Sequence of chain 1.J:
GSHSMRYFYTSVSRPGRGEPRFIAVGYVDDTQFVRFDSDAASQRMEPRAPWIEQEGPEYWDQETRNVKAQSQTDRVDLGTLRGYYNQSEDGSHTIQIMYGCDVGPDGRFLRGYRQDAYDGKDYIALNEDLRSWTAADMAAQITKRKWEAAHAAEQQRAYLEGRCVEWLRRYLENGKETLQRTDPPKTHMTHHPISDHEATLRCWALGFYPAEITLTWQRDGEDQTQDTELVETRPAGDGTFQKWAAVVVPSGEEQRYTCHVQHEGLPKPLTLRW

The small molecule below binds the protein below.
Small molecule (SMILES): CC(C)[C@H](N)C(=O)N[C@H](C(=O)N[C@H](C(=O)NCC=O)C(C)C)C(C)C.CC(C)[C@H](NC(=O)CN)C(=O)NCC(=O)N[C@@H](CCCCN)C(=O)O

Binding-site contacts:
Ligand atom CB contacts residue GLU63 of chain 1.J at 3.5 Å.
Ligand atom CB contacts residue TYR99 of chain 1.J at 3.3 Å (hydrophobic).
Ligand atom N contacts residue ASP77 of chain 1.J at 3.0 Å (salt-bridge).
Ligand atom C contacts residue TYR84 of chain 1.J at 3.4 Å (hydrophobic).
Ligand atom CG1 contacts residue TYR99 of chain 1.J at 3.5 Å (hydrophobic).
Ligand atom OXT contacts residue TYR84 of chain 1.J at 3.4 Å (h-bond).
Ligand atom N contacts residue GLU63 of chain 1.J at 2.8 Å (salt-bridge).
Ligand atom N contacts residue TYR7 of chain 1.J at 2.9 Å (h-bond).
Ligand atom OXT contacts residue THR80 of chain 1.J at 3.5 Å.
Ligand atom O contacts residue TYR159 of chain 1.J at 2.6 Å (h-bond).
Ligand atom C contacts residue THR143 of chain 1.J at 3.6 Å.
Ligand atom N contacts residue TYR99 of chain 1.J at 3.1 Å (h-bond).
Ligand atom CA contacts residue TYR7 of chain 1.J at 3.2 Å (hydrophobic).
Ligand atom CG2 contacts residue TRP167 of chain 1.J at 3.5 Å (hydrophobic).
Ligand atom C contacts residue TYR7 of chain 1.J at 3.2 Å (hydrophobic).
Ligand atom CA contacts residue TYR171 of chain 1.J at 3.5 Å (hydrophobic).
Ligand atom CA contacts residue GLU63 of chain 1.J at 3.3 Å.
Ligand atom CG1 contacts residue TYR9 of chain 1.J at 3.3 Å (hydrophobic).
Ligand atom OXT contacts residue LYS146 of chain 1.J at 2.8 Å (salt-bridge).
Ligand atom N contacts residue TYR159 of chain 1.J at 3.5 Å.
Ligand atom CE contacts residue ASP116 of chain 1.J at 3.2 Å.
Ligand atom CG2 contacts residue GLU63 of chain 1.J at 3.5 Å.
Ligand atom O contacts residue TYR7 of chain 1.J at 3.3 Å.
Ligand atom CG1 contacts residue TYR171 of chain 1.J at 3.5 Å (hydrophobic).
Ligand atom NZ contacts residue ASP116 of chain 1.J at 2.8 Å (salt-bridge).
Ligand atom O contacts residue TYR84 of chain 1.J at 2.7 Å (h-bond).
Ligand atom CA contacts residue TYR159 of chain 1.J at 3.6 Å (hydrophobic).
Ligand atom CG1 contacts residue TYR7 of chain 1.J at 3.6 Å (hydrophobic).
Ligand atom CB contacts residue TYR9 of chain 1.J at 3.4 Å (hydrophobic).
Ligand atom O contacts residue TRP147 of chain 1.J at 3.2 Å (h-bond).
Ligand atom CG2 contacts residue ASN66 of chain 1.J at 3.5 Å.
Ligand atom C contacts residue GLU63 of chain 1.J at 3.5 Å.
Ligand atom CD contacts residue ASP77 of chain 1.J at 3.6 Å.
Ligand atom O contacts residue ARG163 of chain 1.J at 3.1 Å (salt-bridge).
Ligand atom CA contacts residue TYR99 of chain 1.J at 3.3 Å (hydrophobic).
Ligand atom O contacts residue THR143 of chain 1.J at 2.6 Å (h-bond).
Ligand atom CG contacts residue ASP77 of chain 1.J at 3.5 Å.
Ligand atom CG1 contacts residue TRP167 of chain 1.J at 3.4 Å (hydrophobic).
Ligand atom N contacts residue TYR171 of chain 1.J at 2.7 Å (h-bond).
Ligand atom O contacts residue TRP147 of chain 1.J at 3.1 Å (h-bond).